Sequence of chain 1.I:
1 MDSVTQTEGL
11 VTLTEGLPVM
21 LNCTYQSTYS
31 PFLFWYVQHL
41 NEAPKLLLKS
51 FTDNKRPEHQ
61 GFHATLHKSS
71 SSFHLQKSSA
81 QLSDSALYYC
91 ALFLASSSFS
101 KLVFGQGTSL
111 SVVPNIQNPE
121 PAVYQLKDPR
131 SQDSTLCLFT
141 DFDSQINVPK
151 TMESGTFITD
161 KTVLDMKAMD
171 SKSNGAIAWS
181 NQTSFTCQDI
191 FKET

Binding-site contacts:
Ligand atom CB contacts residue TYR99 of chain 1.F at 3.6 Å (hydrophobic).
Ligand atom OXT contacts residue THR143 of chain 1.F at 2.6 Å (h-bond).
Ligand atom N contacts residue ASP77 of chain 1.F at 3.1 Å (salt-bridge).
Ligand atom O contacts residue TYR7 of chain 1.F at 3.3 Å.
Ligand atom N contacts residue TYR99 of chain 1.F at 3.2 Å (h-bond).
Ligand atom CD1 contacts residue MET45 of chain 1.F at 3.6 Å (hydrophobic).
Ligand atom CD1 contacts residue ASP77 of chain 1.F at 3.6 Å.
Ligand atom O contacts residue HIS70 of chain 1.F at 3.3 Å (h-bond).
Ligand atom CG2 contacts residue TRP97 of chain 1.J at 3.5 Å (hydrophobic).
Ligand atom C contacts residue GLU63 of chain 1.F at 3.6 Å.
Ligand atom CG contacts residue ASP77 of chain 1.F at 3.4 Å.
Ligand atom N contacts residue TYR7 of chain 1.F at 2.8 Å (h-bond).
Ligand atom C contacts residue THR143 of chain 1.F at 3.6 Å.
Ligand atom O contacts residue THR73 of chain 1.F at 3.3 Å.
Ligand atom C contacts residue SER100 of chain 1.I at 3.3 Å.
Ligand atom CA contacts residue TYR7 of chain 1.F at 3.4 Å (hydrophobic).
Ligand atom CB contacts residue TRP147 of chain 1.F at 3.5 Å (hydrophobic).
Ligand atom CE1 contacts residue ALA66 of chain 1.F at 3.5 Å (hydrophobic).
Ligand atom CZ contacts residue TRP97 of chain 1.J at 3.5 Å (hydrophobic).
Ligand atom O contacts residue THR80 of chain 1.F at 3.5 Å.
Ligand atom CZ contacts residue SER98 of chain 1.I at 3.4 Å.
Ligand atom OXT contacts residue TYR84 of chain 1.F at 3.2 Å (h-bond).
Ligand atom CD1 contacts residue TYR159 of chain 1.F at 3.5 Å (hydrophobic).
Ligand atom CG contacts residue GLU63 of chain 1.F at 3.4 Å.
Ligand atom C contacts residue TYR7 of chain 1.F at 3.3 Å (hydrophobic).
Ligand atom N contacts residue GLU63 of chain 1.F at 2.9 Å (salt-bridge).
Ligand atom O contacts residue SER100 of chain 1.I at 2.9 Å (h-bond).
Ligand atom CB contacts residue THR73 of chain 1.F at 3.5 Å.
Ligand atom CD1 contacts residue VAL67 of chain 1.F at 3.6 Å (hydrophobic).
Ligand atom CH2 contacts residue LEU156 of chain 1.F at 3.6 Å (hydrophobic).
Ligand atom CE1 contacts residue TRP97 of chain 1.J at 3.5 Å (hydrophobic).
Ligand atom CE3 contacts residue ARG97 of chain 1.F at 3.6 Å.
Ligand atom CA contacts residue GLU63 of chain 1.F at 3.5 Å.
Ligand atom CB contacts residue ASP77 of chain 1.F at 3.5 Å.
Ligand atom CD1 contacts residue GLU63 of chain 1.F at 3.5 Å.
Ligand atom O contacts residue TRP147 of chain 1.F at 2.8 Å (h-bond).
Ligand atom CD2 contacts residue TYR7 of chain 1.F at 3.6 Å (hydrophobic).
Ligand atom CD2 contacts residue TYR99 of chain 1.F at 3.4 Å (hydrophobic).
Ligand atom O contacts residue TYR159 of chain 1.F at 2.6 Å (h-bond).
Ligand atom N contacts residue TYR171 of chain 1.F at 2.8 Å (h-bond).

Sequence of chain 1.J:
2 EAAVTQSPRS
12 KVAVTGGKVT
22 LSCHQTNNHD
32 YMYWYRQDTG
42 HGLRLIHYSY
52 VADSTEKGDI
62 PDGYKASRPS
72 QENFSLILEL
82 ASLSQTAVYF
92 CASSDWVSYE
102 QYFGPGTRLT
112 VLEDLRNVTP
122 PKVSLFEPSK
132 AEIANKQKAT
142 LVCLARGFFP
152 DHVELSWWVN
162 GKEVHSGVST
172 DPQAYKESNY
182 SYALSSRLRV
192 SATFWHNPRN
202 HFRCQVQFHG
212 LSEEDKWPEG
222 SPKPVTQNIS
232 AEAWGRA

This protein binds this small molecule.
Small molecule (SMILES): CC(C)C[C@H](NC(=O)[C@@H](NC(=O)[C@@H]1CCCN1C(=O)[C@H](Cc1ccccc1)NC(=O)[C@H](Cc1ccccc1)NC(=O)CNC(=O)[C@H](CC1=CN=C2CC=CC=C12)NC(=O)[C@H](CC(C)C)NC(=O)[C@H](C)N)C(C)C)C(=O)O

Sequence of chain 1.F:
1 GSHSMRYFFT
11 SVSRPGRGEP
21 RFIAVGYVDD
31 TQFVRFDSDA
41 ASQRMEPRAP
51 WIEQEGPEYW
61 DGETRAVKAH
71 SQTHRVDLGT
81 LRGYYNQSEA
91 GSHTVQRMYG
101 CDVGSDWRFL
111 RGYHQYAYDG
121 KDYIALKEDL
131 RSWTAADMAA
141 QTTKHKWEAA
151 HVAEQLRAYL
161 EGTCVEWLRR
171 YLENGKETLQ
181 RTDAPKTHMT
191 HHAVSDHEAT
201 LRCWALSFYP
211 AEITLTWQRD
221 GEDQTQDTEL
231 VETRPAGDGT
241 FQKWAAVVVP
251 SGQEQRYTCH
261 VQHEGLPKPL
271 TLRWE